A small-molecule ligand and the protein it binds are described below.
Small molecule (SMILES): Cc1cc([C@@H]2CN(C(=O)c3ccc(F)c(F)c3)CC(F)(F)C2)n2ncnc2n1

Sequence of chain 1.C:
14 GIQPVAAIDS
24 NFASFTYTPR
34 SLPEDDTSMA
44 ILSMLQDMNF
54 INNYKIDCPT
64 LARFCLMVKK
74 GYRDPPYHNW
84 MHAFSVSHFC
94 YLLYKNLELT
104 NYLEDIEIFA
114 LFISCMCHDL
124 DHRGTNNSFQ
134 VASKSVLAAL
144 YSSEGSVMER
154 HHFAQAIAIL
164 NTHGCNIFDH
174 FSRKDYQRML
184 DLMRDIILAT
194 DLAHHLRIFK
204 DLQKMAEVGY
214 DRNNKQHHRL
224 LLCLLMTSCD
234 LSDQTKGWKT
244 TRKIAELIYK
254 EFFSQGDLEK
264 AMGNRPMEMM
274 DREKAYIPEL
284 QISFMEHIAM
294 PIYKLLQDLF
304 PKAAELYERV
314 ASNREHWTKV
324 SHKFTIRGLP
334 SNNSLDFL

Binding-site contacts:
Ligand atom C4 contacts residue PHE287 of chain 1.C at 3.3 Å (hydrophobic).
Ligand atom C4 contacts residue GLN237 of chain 1.C at 3.6 Å.
Ligand atom N15 contacts residue LEU195 of chain 1.C at 3.5 Å.
Ligand atom O19 contacts residue LEU195 of chain 1.C at 3.9 Å.
Ligand atom F25 contacts residue HIS81 of chain 1.C at 3.0 Å.
Ligand atom N5 contacts residue ILE251 of chain 1.C at 3.8 Å.
Ligand atom C21 contacts residue MET272 of chain 1.C at 3.3 Å (hydrophobic).
Ligand atom N7 contacts residue GLN284 of chain 1.C at 3.2 Å (h-bond).
Ligand atom F24 contacts residue HIS81 of chain 1.C at 3.8 Å.
Ligand atom N5 contacts residue PHE287 of chain 1.C at 3.7 Å.
Ligand atom C1 contacts residue TYR80 of chain 1.C at 3.9 Å (hydrophobic).
Ligand atom N9 contacts residue ILE251 of chain 1.C at 3.6 Å.
Ligand atom C8 contacts residue PHE287 of chain 1.C at 3.6 Å (hydrophobic).
Ligand atom C22 contacts residue PHE287 of chain 1.C at 3.8 Å (hydrophobic).
Ligand atom C26 contacts residue PHE287 of chain 1.C at 3.7 Å (hydrophobic).
Ligand atom N3 contacts residue GLN237 of chain 1.C at 2.9 Å (h-bond).
Ligand atom C14 contacts residue LEU195 of chain 1.C at 3.6 Å (hydrophobic).
Ligand atom C6 contacts residue ILE251 of chain 1.C at 3.5 Å (hydrophobic).
Ligand atom C26 contacts residue MET272 of chain 1.C at 3.4 Å (hydrophobic).
Ligand atom F28 contacts residue TYR252 of chain 1.C at 3.5 Å.
Ligand atom F24 contacts residue PHE255 of chain 1.C at 3.3 Å.
Ligand atom C1 contacts residue LEU234 of chain 1.C at 3.7 Å (hydrophobic).
Ligand atom C22 contacts residue MET272 of chain 1.C at 3.6 Å (hydrophobic).
Ligand atom C16 contacts residue PHE287 of chain 1.C at 3.7 Å (hydrophobic).
Ligand atom C10 contacts residue LEU234 of chain 1.C at 3.9 Å (hydrophobic).
Ligand atom N7 contacts residue GLN237 of chain 1.C at 3.6 Å (h-bond).
Ligand atom F27 contacts residue PHE287 of chain 1.C at 3.6 Å.
Ligand atom C11 contacts residue ILE251 of chain 1.C at 3.7 Å (hydrophobic).
Ligand atom N3 contacts residue PHE287 of chain 1.C at 3.6 Å.
Ligand atom C20 contacts residue PHE255 of chain 1.C at 3.6 Å (hydrophobic).
Ligand atom C10 contacts residue TYR80 of chain 1.C at 3.4 Å (hydrophobic).
Ligand atom C22 contacts residue ILE291 of chain 1.C at 3.9 Å (hydrophobic).
Ligand atom N7 contacts residue PHE287 of chain 1.C at 3.4 Å.
Ligand atom F28 contacts residue MET272 of chain 1.C at 3.6 Å.
Ligand atom C8 contacts residue GLN284 of chain 1.C at 3.1 Å.
Ligand atom C17 contacts residue LEU195 of chain 1.C at 3.7 Å (hydrophobic).
Ligand atom C12 contacts residue ILE251 of chain 1.C at 3.8 Å (hydrophobic).
Ligand atom F27 contacts residue MET272 of chain 1.C at 3.6 Å.
Ligand atom C20 contacts residue MET272 of chain 1.C at 3.6 Å (hydrophobic).
Ligand atom C21 contacts residue PHE287 of chain 1.C at 3.9 Å (hydrophobic).